Binding-site contacts:
Ligand atom C16 contacts residue GLY375 of chain 1.A at 3.7 Å.
Ligand atom S09 contacts residue GLN359 of chain 1.A at 3.8 Å.
Ligand atom C14 contacts residue SER88 of chain 1.A at 3.9 Å.
Ligand atom C13 contacts residue SER88 of chain 1.A at 3.6 Å.
Ligand atom C16 contacts residue ALA366 of chain 1.A at 3.6 Å (hydrophobic).
Ligand atom C02 contacts residue ARG257 of chain 1.A at 3.6 Å.
Ligand atom C21 contacts residue ALA92 of chain 1.A at 3.4 Å (hydrophobic).
Ligand atom C02 contacts residue ILE372 of chain 1.A at 3.9 Å (hydrophobic).
Ligand atom C17 contacts residue ALA366 of chain 1.A at 3.9 Å (hydrophobic).
Ligand atom C07 contacts residue GLU86 of chain 1.A at 4.0 Å.
Ligand atom O01 contacts residue ALA363 of chain 1.A at 3.5 Å.
Ligand atom O22 contacts residue ASN267 of chain 1.A at 2.8 Å (h-bond).
Ligand atom O10 contacts residue GLN359 of chain 1.A at 3.3 Å (h-bond).
Ligand atom O01 contacts residue THR260 of chain 1.A at 4.0 Å.
Ligand atom O01 contacts residue ARG257 of chain 1.A at 3.0 Å (salt-bridge).
Ligand atom N11 contacts residue ALA92 of chain 1.A at 3.8 Å.
Ligand atom O05 contacts residue THR260 of chain 1.A at 4.0 Å.
Ligand atom C19 contacts residue ASN95 of chain 1.A at 3.6 Å.
Ligand atom O24 contacts residue ARG257 of chain 1.A at 2.8 Å (salt-bridge).
Ligand atom O01 contacts residue LEU367 of chain 1.A at 3.9 Å.
Ligand atom O24 contacts residue THR260 of chain 1.A at 3.4 Å.
Ligand atom C21 contacts residue ALA363 of chain 1.A at 3.9 Å (hydrophobic).
Ligand atom C20 contacts residue ALA363 of chain 1.A at 4.0 Å (hydrophobic).
Ligand atom C14 contacts residue HIS376 of chain 1.A at 3.9 Å.
Ligand atom N11 contacts residue GLN359 of chain 1.A at 3.9 Å.
Ligand atom C20 contacts residue ALA92 of chain 1.A at 3.8 Å (hydrophobic).
Ligand atom O24 contacts residue LEU367 of chain 1.A at 3.9 Å.
Ligand atom C04 contacts residue ILE372 of chain 1.A at 3.6 Å (hydrophobic).
Ligand atom C20 contacts residue ALA362 of chain 1.A at 3.9 Å (hydrophobic).
Ligand atom O22 contacts residue VAL89 of chain 1.A at 3.9 Å.
Ligand atom O22 contacts residue GLY264 of chain 1.A at 3.8 Å.
Ligand atom O05 contacts residue ILE210 of chain 1.B at 3.6 Å.
Ligand atom C03 contacts residue ILE372 of chain 1.A at 3.6 Å (hydrophobic).
Ligand atom C13 contacts residue HIS376 of chain 1.A at 3.7 Å.
Ligand atom C12 contacts residue ALA92 of chain 1.A at 3.5 Å (hydrophobic).
Ligand atom O05 contacts residue ILE372 of chain 1.A at 3.8 Å.
Ligand atom O10 contacts residue ALA363 of chain 1.A at 3.6 Å.
Ligand atom O22 contacts residue GLN359 of chain 1.A at 3.5 Å (h-bond).
Ligand atom C23 contacts residue ALA363 of chain 1.A at 3.6 Å (hydrophobic).
Ligand atom C23 contacts residue GLY264 of chain 1.A at 3.9 Å.

Sequence of chain 1.B:
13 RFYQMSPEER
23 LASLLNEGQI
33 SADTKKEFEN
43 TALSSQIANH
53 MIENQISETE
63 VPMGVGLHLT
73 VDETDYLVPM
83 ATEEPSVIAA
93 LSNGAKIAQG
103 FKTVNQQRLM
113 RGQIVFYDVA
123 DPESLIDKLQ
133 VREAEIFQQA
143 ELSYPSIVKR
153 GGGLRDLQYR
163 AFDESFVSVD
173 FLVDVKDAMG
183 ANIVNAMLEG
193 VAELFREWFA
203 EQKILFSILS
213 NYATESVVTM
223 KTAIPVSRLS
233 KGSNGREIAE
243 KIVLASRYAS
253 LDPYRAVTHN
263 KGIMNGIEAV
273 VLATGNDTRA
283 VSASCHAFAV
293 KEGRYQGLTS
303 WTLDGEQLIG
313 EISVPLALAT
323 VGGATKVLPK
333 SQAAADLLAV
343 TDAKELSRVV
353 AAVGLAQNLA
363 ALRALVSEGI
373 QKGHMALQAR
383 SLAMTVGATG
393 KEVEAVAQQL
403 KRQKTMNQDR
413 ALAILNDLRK

A small-molecule ligand and the protein it binds are described below.
Small molecule (SMILES): CCCCc1ccc(NS(=O)(=O)c2ccc(O)c(C(=O)O)c2)cc1

Sequence of chain 1.A:
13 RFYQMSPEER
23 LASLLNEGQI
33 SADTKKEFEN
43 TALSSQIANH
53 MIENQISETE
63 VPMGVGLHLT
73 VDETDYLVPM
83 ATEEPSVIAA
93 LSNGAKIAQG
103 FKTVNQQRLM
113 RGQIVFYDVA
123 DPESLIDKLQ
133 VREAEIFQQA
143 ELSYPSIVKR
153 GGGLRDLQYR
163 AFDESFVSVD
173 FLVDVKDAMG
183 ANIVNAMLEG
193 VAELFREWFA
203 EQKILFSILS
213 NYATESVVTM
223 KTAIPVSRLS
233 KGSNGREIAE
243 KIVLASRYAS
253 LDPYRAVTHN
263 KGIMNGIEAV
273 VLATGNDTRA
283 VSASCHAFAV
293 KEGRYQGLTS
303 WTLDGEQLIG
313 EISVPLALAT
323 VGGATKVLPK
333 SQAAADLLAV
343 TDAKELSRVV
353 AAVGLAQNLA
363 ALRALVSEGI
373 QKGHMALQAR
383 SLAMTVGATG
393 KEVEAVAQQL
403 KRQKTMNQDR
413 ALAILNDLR